Sequence of chain 1.B:
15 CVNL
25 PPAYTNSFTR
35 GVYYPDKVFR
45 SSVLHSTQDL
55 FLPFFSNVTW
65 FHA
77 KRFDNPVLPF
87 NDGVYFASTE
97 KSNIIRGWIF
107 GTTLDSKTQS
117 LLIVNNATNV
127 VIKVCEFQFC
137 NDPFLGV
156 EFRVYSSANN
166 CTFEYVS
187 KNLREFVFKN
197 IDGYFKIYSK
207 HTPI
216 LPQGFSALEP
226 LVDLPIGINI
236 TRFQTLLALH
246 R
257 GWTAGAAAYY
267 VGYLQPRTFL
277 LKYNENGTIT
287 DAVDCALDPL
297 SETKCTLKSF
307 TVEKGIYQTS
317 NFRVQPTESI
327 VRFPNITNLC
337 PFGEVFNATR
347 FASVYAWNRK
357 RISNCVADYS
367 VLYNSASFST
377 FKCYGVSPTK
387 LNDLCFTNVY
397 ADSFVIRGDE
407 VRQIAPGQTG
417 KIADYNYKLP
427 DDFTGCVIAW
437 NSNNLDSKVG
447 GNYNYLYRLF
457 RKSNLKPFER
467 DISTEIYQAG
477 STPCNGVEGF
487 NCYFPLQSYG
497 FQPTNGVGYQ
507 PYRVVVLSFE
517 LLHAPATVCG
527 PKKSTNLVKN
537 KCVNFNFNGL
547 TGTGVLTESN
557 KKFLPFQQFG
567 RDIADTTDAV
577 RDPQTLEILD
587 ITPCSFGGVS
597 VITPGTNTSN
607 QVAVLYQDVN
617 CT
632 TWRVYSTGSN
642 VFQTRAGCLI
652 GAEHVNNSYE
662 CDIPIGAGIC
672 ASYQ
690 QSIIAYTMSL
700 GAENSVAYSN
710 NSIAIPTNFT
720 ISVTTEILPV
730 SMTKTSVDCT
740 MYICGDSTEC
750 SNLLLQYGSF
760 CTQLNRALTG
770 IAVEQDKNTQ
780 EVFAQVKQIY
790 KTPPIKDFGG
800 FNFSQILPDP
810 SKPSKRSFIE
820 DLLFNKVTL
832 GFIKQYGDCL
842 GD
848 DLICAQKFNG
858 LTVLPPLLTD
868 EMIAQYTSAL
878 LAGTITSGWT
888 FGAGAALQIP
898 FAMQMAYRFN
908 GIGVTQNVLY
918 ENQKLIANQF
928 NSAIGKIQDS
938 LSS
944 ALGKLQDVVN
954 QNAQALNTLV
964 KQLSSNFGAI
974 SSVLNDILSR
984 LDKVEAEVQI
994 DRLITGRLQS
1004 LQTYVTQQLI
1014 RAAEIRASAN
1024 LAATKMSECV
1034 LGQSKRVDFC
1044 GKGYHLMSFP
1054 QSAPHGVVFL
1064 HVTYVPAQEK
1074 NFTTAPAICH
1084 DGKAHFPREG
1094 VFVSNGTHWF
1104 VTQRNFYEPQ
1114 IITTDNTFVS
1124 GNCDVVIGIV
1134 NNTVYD

Binding-site contacts:
Ligand atom O5 contacts residue ASN234 of chain 1.A at 2.9 Å (h-bond).
Ligand atom C7 contacts residue ASN234 of chain 1.A at 4.3 Å.
Ligand atom C6 contacts residue THR108 of chain 1.A at 3.4 Å.
Ligand atom C5 contacts residue THR236 of chain 1.A at 4.1 Å.
Ligand atom C8 contacts residue ASN460 of chain 1.B at 3.7 Å.
Ligand atom O5 contacts residue THR236 of chain 1.A at 4.2 Å.
Ligand atom O5 contacts residue THR108 of chain 1.A at 3.6 Å.
Ligand atom C7 contacts residue ARG457 of chain 1.B at 4.4 Å.
Ligand atom C8 contacts residue ARG457 of chain 1.B at 4.5 Å.
Ligand atom C8 contacts residue LYS462 of chain 1.B at 4.0 Å.
Ligand atom O7 contacts residue SER459 of chain 1.B at 4.2 Å.
Ligand atom N2 contacts residue ASN234 of chain 1.A at 4.1 Å.
Ligand atom C5 contacts residue THR108 of chain 1.A at 4.1 Å.
Ligand atom C6 contacts residue THR236 of chain 1.A at 4.2 Å.
Ligand atom C1 contacts residue ASN234 of chain 1.A at 2.9 Å.
Ligand atom C2 contacts residue ASN234 of chain 1.A at 4.3 Å.
Ligand atom C8 contacts residue GLU465 of chain 1.B at 4.0 Å.
Ligand atom C7 contacts residue SER459 of chain 1.B at 4.2 Å.
Ligand atom O7 contacts residue ARG457 of chain 1.B at 3.5 Å (salt-bridge).
Ligand atom C5 contacts residue ASN234 of chain 1.A at 3.8 Å.
Ligand atom O7 contacts residue GLU465 of chain 1.B at 4.5 Å.

A protein and the small-molecule ligand that binds it are described below.
Small molecule (SMILES): CC(=O)N[C@@H]1[C@@H](O)[C@H](O)[C@@H](CO)O[C@H]1O

Sequence of chain 1.A:
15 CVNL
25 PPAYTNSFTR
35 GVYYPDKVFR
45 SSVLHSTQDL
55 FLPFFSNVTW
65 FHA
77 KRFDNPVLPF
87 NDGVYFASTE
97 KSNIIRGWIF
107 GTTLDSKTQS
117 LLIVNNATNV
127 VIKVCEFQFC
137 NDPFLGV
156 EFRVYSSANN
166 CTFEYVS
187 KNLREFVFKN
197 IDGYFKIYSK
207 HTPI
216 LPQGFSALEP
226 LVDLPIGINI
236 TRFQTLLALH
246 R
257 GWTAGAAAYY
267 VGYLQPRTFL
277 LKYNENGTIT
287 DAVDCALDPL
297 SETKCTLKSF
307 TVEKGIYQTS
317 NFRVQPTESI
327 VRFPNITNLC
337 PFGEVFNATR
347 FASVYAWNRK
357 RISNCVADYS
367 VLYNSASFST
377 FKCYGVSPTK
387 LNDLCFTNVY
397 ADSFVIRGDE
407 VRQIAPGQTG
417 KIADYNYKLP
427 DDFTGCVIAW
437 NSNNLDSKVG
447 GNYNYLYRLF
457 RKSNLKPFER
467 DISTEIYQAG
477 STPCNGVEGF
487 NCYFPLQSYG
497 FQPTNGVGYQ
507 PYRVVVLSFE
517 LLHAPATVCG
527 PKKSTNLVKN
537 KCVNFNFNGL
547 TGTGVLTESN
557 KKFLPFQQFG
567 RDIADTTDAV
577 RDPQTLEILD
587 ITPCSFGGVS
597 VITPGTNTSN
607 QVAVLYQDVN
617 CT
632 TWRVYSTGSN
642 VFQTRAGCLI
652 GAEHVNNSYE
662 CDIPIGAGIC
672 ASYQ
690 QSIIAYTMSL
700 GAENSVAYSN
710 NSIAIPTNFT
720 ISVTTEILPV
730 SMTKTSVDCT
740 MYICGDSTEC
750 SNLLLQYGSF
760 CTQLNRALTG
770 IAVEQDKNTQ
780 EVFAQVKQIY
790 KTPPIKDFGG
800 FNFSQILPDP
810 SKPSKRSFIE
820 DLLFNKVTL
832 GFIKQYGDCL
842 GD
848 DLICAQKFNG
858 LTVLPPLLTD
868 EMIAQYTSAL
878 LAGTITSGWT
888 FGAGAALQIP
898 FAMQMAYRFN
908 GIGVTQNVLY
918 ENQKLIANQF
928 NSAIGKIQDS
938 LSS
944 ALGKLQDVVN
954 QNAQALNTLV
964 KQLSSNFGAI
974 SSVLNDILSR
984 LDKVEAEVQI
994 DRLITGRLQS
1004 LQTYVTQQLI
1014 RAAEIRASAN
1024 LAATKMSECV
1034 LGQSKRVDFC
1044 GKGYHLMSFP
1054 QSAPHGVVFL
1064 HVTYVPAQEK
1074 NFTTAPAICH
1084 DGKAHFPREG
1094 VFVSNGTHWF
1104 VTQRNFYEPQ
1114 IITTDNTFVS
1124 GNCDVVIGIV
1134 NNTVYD